Sequence of chain 1.A:
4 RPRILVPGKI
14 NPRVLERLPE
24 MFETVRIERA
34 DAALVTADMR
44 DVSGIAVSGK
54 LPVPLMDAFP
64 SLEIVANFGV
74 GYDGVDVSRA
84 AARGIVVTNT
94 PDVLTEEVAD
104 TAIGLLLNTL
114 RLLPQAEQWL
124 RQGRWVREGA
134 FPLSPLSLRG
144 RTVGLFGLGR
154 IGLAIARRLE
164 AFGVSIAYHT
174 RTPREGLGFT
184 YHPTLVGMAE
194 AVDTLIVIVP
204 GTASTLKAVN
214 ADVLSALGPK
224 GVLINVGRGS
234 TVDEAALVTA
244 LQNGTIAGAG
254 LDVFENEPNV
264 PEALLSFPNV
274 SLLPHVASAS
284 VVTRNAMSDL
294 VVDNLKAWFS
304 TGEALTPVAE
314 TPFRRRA

The small molecule below binds the protein below.
Small molecule (SMILES): O=C([O-])C(=O)[O-]

Binding-site contacts:
Ligand atom O3 contacts residue HIS278 of chain 1.A at 3.9 Å.
Ligand atom C1 contacts residue GLY72 of chain 1.A at 4.5 Å.
Ligand atom C2 contacts residue GLY72 of chain 1.A at 3.6 Å.
Ligand atom O4 contacts residue GLY74 of chain 1.A at 4.0 Å.
Ligand atom O3 contacts residue ARG231 of chain 1.A at 4.3 Å.
Ligand atom O2 contacts residue NDP1 of chain 1.F at 3.8 Å.
Ligand atom O1 contacts residue HIS278 of chain 1.A at 2.8 Å (h-bond).
Ligand atom C2 contacts residue ARG231 of chain 1.A at 3.7 Å.
Ligand atom O2 contacts residue ARG231 of chain 1.A at 2.9 Å (salt-bridge).
Ligand atom O4 contacts residue GLY72 of chain 1.A at 3.1 Å.
Ligand atom C2 contacts residue GLY74 of chain 1.A at 3.6 Å.
Ligand atom O4 contacts residue VAL73 of chain 1.A at 2.8 Å (h-bond).
Ligand atom O1 contacts residue ARG231 of chain 1.A at 3.0 Å (salt-bridge).
Ligand atom C1 contacts residue HIS278 of chain 1.A at 3.7 Å.
Ligand atom O2 contacts residue VAL73 of chain 1.A at 3.3 Å (h-bond).
Ligand atom C1 contacts residue NDP1 of chain 1.F at 3.8 Å.
Ligand atom O4 contacts residue LEU97 of chain 1.A at 3.4 Å.
Ligand atom O4 contacts residue NDP1 of chain 1.F at 3.6 Å.
Ligand atom C2 contacts residue VAL73 of chain 1.A at 3.4 Å (hydrophobic).
Ligand atom O2 contacts residue GLY72 of chain 1.A at 3.9 Å.
Ligand atom O2 contacts residue GLY74 of chain 1.A at 2.6 Å (h-bond).
Ligand atom C2 contacts residue NDP1 of chain 1.F at 3.6 Å.
Ligand atom O3 contacts residue GLY72 of chain 1.A at 4.2 Å.
Ligand atom O1 contacts residue NDP1 of chain 1.F at 3.3 Å.
Ligand atom O4 contacts residue MET290 of chain 1.A at 4.3 Å.
Ligand atom C1 contacts residue ARG231 of chain 1.A at 3.6 Å.